Sequence of chain 1.A:
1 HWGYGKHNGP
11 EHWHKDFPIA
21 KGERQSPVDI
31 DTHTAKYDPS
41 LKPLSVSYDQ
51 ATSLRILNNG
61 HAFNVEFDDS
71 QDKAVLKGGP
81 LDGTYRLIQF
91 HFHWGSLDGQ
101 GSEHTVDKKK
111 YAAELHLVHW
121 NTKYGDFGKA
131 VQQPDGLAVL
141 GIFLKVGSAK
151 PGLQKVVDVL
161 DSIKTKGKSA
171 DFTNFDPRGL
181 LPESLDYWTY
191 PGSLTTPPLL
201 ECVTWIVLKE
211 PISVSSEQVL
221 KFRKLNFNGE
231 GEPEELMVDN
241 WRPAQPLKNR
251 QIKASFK

This small molecule binds to this protein.
Small molecule (SMILES): CC1=CC(=O)NS(=O)(=O)O1

Binding-site contacts:
Ligand atom SAA contacts residue LYS164 of chain 1.A at 4.5 Å.
Ligand atom CAC contacts residue LEU160 of chain 1.A at 3.8 Å (hydrophobic).
Ligand atom CAJ contacts residue ASP161 of chain 1.A at 4.2 Å.
Ligand atom CAE contacts residue LYS224 of chain 1.A at 4.0 Å.
Ligand atom NAF contacts residue ASP161 of chain 1.A at 3.8 Å.
Ligand atom NAF contacts residue LYS224 of chain 1.A at 4.2 Å.
Ligand atom OAB contacts residue LYS224 of chain 1.A at 4.2 Å.
Ligand atom CAD contacts residue LYS224 of chain 1.A at 3.8 Å.
Ligand atom OAI contacts residue LYS224 of chain 1.A at 4.3 Å.
Ligand atom OAI contacts residue AUD1 of chain 1.D at 4.1 Å.
Ligand atom CAJ contacts residue LYS164 of chain 1.A at 4.2 Å.
Ligand atom CAJ contacts residue LEU160 of chain 1.A at 3.5 Å (hydrophobic).
Ligand atom CAJ contacts residue LEU225 of chain 1.A at 3.4 Å (hydrophobic).
Ligand atom OAH contacts residue ASP161 of chain 1.A at 3.3 Å.
Ligand atom CAJ contacts residue LYS221 of chain 1.A at 4.0 Å.
Ligand atom OAI contacts residue LYS221 of chain 1.A at 3.7 Å.
Ligand atom OAB contacts residue ASP161 of chain 1.A at 3.5 Å.
Ligand atom CAD contacts residue LYS221 of chain 1.A at 3.7 Å.
Ligand atom CAJ contacts residue LYS224 of chain 1.A at 3.5 Å.
Ligand atom SAA contacts residue ASP161 of chain 1.A at 3.8 Å.
Ligand atom OAH contacts residue LYS164 of chain 1.A at 4.3 Å.
Ligand atom CAC contacts residue LYS221 of chain 1.A at 4.3 Å.
Ligand atom OAB contacts residue LEU160 of chain 1.A at 4.3 Å.
Ligand atom CAD contacts residue ASP161 of chain 1.A at 4.0 Å.
Ligand atom CAD contacts residue LEU160 of chain 1.A at 4.0 Å (hydrophobic).
Ligand atom CAC contacts residue ASP161 of chain 1.A at 3.7 Å.
Ligand atom OAG contacts residue LYS224 of chain 1.A at 3.6 Å.
Ligand atom OAB contacts residue LYS164 of chain 1.A at 3.8 Å.
Ligand atom CAE contacts residue ASP161 of chain 1.A at 4.1 Å.
Ligand atom CAC contacts residue LYS224 of chain 1.A at 3.8 Å.
Ligand atom OAG contacts residue LYS164 of chain 1.A at 4.3 Å.